Sequence of chain 1.B:
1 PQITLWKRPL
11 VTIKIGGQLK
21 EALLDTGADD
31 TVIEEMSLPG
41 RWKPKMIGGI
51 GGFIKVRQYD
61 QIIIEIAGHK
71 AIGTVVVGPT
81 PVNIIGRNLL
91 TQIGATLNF

Binding-site contacts:
Ligand atom C2 contacts residue ILE47 of chain 1.A at 3.7 Å (hydrophobic).
Ligand atom C34 contacts residue ASP29 of chain 1.B at 3.5 Å.
Ligand atom C16 contacts residue PRO81 of chain 1.B at 3.5 Å (hydrophobic).
Ligand atom O4 contacts residue ASP25 of chain 1.A at 2.6 Å (salt-bridge).
Ligand atom O5 contacts residue GLY49 of chain 1.B at 3.4 Å.
Ligand atom C27 contacts residue GLY48 of chain 1.B at 3.4 Å.
Ligand atom C16 contacts residue GLY49 of chain 1.A at 3.5 Å.
Ligand atom O1 contacts residue ASP29 of chain 1.A at 2.7 Å (salt-bridge).
Ligand atom C6 contacts residue VAL82 of chain 1.A at 3.5 Å (hydrophobic).
Ligand atom C8 contacts residue ILE50 of chain 1.B at 3.5 Å (hydrophobic).
Ligand atom C23 contacts residue ASP25 of chain 1.B at 3.0 Å.
Ligand atom C36 contacts residue ASP30 of chain 1.B at 3.5 Å.
Ligand atom O1 contacts residue GLY27 of chain 1.A at 3.5 Å (h-bond).
Ligand atom C37 contacts residue GLY48 of chain 1.A at 3.2 Å.
Ligand atom C2 contacts residue GLY48 of chain 1.A at 3.2 Å.
Ligand atom C33 contacts residue ASP29 of chain 1.B at 3.5 Å.
Ligand atom C36 contacts residue ALA28 of chain 1.B at 3.5 Å (hydrophobic).
Ligand atom C30 contacts residue ALA28 of chain 1.B at 3.7 Å (hydrophobic).
Ligand atom N3 contacts residue GLY27 of chain 1.A at 2.9 Å (h-bond).
Ligand atom C35 contacts residue GLY27 of chain 1.B at 3.7 Å.
Ligand atom C7 contacts residue VAL82 of chain 1.A at 3.6 Å (hydrophobic).
Ligand atom C24 contacts residue ASP25 of chain 1.B at 3.3 Å.
Ligand atom C29 contacts residue ASP25 of chain 1.A at 3.1 Å.
Ligand atom O1 contacts residue ALA28 of chain 1.A at 3.4 Å.
Ligand atom C5 contacts residue GLY27 of chain 1.B at 3.7 Å.
Ligand atom C31 contacts residue ASP30 of chain 1.B at 3.5 Å.
Ligand atom C28 contacts residue ALA28 of chain 1.B at 3.5 Å (hydrophobic).
Ligand atom C32 contacts residue ASP30 of chain 1.B at 3.4 Å.
Ligand atom C24 contacts residue ASP25 of chain 1.A at 3.4 Å.
Ligand atom C35 contacts residue GLY48 of chain 1.B at 3.6 Å.
Ligand atom C20 contacts residue VAL82 of chain 1.B at 3.6 Å (hydrophobic).
Ligand atom C23 contacts residue GLY27 of chain 1.A at 3.5 Å.
Ligand atom N2 contacts residue ARG8 of chain 1.B at 3.7 Å.
Ligand atom C37 contacts residue ILE47 of chain 1.A at 3.5 Å (hydrophobic).
Ligand atom O3 contacts residue ALA28 of chain 1.B at 3.4 Å.
Ligand atom C12 contacts residue GLY27 of chain 1.A at 3.6 Å.
Ligand atom C21 contacts residue VAL82 of chain 1.B at 3.5 Å (hydrophobic).
Ligand atom C8 contacts residue GLY49 of chain 1.B at 3.4 Å.
Ligand atom N2 contacts residue ASP29 of chain 1.A at 3.0 Å (salt-bridge).
Ligand atom O4 contacts residue ASP25 of chain 1.B at 2.6 Å (salt-bridge).

Sequence of chain 1.A:
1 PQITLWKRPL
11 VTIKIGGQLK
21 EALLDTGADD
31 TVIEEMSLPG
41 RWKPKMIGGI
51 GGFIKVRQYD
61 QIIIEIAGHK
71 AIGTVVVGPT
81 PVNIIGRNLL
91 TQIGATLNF

A protein and the small-molecule ligand that binds it are described below.
Small molecule (SMILES): Cc1cccc(C)c1OCC(=O)N[C@@H](Cc1ccccc1)[C@@H](O)C[C@H](Cc1ccccc1)NC(=O)[C@H](C(C)C)N1CCCNC1=O